Sequence of chain 1.C:
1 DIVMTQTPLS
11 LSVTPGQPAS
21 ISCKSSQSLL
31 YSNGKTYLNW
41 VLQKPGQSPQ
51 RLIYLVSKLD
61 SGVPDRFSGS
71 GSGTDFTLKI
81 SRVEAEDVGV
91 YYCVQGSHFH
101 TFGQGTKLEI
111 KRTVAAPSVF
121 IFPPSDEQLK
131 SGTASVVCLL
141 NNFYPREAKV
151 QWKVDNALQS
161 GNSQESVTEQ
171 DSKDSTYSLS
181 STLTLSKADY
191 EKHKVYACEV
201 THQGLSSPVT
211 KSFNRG

A small-molecule ligand and the protein it binds are described below.
Small molecule (SMILES): NCCOP(=O)(O)O

Binding-site contacts:
Ligand atom O2 contacts residue ASN33 of chain 1.C at 2.7 Å (h-bond).
Ligand atom O4 contacts residue SER10 of chain 1.F at 4.1 Å.
Ligand atom O4 contacts residue PRO9 of chain 1.F at 3.9 Å.
Ligand atom CB contacts residue SER10 of chain 1.F at 3.0 Å.
Ligand atom P contacts residue ASN33 of chain 1.C at 3.8 Å.
Ligand atom O2 contacts residue TYR37 of chain 1.C at 4.3 Å.
Ligand atom N contacts residue PRO9 of chain 1.F at 3.5 Å (h-bond).
Ligand atom O2 contacts residue LYS35 of chain 1.C at 4.1 Å.
Ligand atom O3 contacts residue LYS35 of chain 1.C at 2.6 Å (salt-bridge).
Ligand atom N contacts residue SER10 of chain 1.F at 1.8 Å.
Ligand atom CA contacts residue SER10 of chain 1.F at 4.1 Å.
Ligand atom O3 contacts residue ASN33 of chain 1.C at 3.9 Å.
Ligand atom P contacts residue LYS35 of chain 1.C at 3.7 Å.
Ligand atom O3 contacts residue TYR37 of chain 1.C at 4.1 Å.
Ligand atom O1 contacts residue LYS35 of chain 1.C at 4.2 Å.

Sequence of chain 1.F:
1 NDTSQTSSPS